Binding-site contacts:
Ligand atom N2 contacts residue ASN12 of chain 50.D at 3.8 Å.
Ligand atom C5 contacts residue ASN12 of chain 50.D at 4.1 Å.
Ligand atom C7 contacts residue ASN12 of chain 50.D at 3.9 Å.
Ligand atom O5 contacts residue ASN12 of chain 50.D at 2.7 Å (h-bond).
Ligand atom C1 contacts residue ASN12 of chain 50.D at 2.2 Å.
Ligand atom C2 contacts residue ASN12 of chain 50.D at 3.3 Å.
Ligand atom O7 contacts residue ASN12 of chain 50.D at 3.6 Å.

A protein and the small-molecule ligand that binds it are described below.
Small molecule (SMILES): CC(=O)N[C@H]1[C@H](O[C@H]2[C@H](O)[C@@H](NC(C)=O)CO[C@@H]2CO)O[C@H](CO)[C@@H](O)[C@@H]1O

Sequence of chain 50.D:
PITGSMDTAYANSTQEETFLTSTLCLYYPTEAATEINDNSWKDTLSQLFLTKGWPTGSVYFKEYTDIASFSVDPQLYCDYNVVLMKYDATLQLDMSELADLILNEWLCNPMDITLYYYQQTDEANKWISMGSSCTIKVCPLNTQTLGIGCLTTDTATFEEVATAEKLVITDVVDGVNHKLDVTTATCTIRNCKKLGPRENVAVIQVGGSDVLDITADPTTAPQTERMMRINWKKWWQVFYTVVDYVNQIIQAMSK